The small molecule below binds the protein below.
Small molecule (SMILES): CC(=O)N[C@@H]1[C@@H](O)[C@H](O)[C@@H](CO)O[C@H]1O

Binding-site contacts:
Ligand atom C1 contacts residue ASN222 of chain 1.A at 3.7 Å.
Ligand atom C1 contacts residue VAL313 of chain 1.A at 3.8 Å (hydrophobic).
Ligand atom C2 contacts residue ASN314 of chain 1.A at 2.4 Å.
Ligand atom C8 contacts residue TRP221 of chain 1.A at 3.8 Å (hydrophobic).
Ligand atom C7 contacts residue ASN222 of chain 1.A at 4.3 Å.
Ligand atom C2 contacts residue ASN222 of chain 1.A at 3.9 Å.
Ligand atom O6 contacts residue VAL313 of chain 1.A at 3.8 Å.
Ligand atom C1 contacts residue ASN314 of chain 1.A at 1.4 Å.
Ligand atom C8 contacts residue LYS180 of chain 1.A at 4.0 Å.
Ligand atom O7 contacts residue TRP221 of chain 1.A at 3.1 Å (h-bond).
Ligand atom O7 contacts residue ASN222 of chain 1.A at 3.2 Å (h-bond).
Ligand atom C4 contacts residue ASN314 of chain 1.A at 4.2 Å.
Ligand atom C7 contacts residue ASN314 of chain 1.A at 3.5 Å.
Ligand atom C3 contacts residue ASN314 of chain 1.A at 3.7 Å.
Ligand atom C5 contacts residue VAL313 of chain 1.A at 4.0 Å (hydrophobic).
Ligand atom N2 contacts residue ASN314 of chain 1.A at 2.9 Å (h-bond).
Ligand atom O7 contacts residue ASN314 of chain 1.A at 3.7 Å.
Ligand atom O5 contacts residue ASN222 of chain 1.A at 3.8 Å.
Ligand atom O5 contacts residue ASN314 of chain 1.A at 2.3 Å (h-bond).
Ligand atom O5 contacts residue VAL313 of chain 1.A at 3.5 Å.
Ligand atom C7 contacts residue TRP221 of chain 1.A at 3.7 Å (hydrophobic).
Ligand atom C5 contacts residue ASN314 of chain 1.A at 3.7 Å.

Sequence of chain 1.A:
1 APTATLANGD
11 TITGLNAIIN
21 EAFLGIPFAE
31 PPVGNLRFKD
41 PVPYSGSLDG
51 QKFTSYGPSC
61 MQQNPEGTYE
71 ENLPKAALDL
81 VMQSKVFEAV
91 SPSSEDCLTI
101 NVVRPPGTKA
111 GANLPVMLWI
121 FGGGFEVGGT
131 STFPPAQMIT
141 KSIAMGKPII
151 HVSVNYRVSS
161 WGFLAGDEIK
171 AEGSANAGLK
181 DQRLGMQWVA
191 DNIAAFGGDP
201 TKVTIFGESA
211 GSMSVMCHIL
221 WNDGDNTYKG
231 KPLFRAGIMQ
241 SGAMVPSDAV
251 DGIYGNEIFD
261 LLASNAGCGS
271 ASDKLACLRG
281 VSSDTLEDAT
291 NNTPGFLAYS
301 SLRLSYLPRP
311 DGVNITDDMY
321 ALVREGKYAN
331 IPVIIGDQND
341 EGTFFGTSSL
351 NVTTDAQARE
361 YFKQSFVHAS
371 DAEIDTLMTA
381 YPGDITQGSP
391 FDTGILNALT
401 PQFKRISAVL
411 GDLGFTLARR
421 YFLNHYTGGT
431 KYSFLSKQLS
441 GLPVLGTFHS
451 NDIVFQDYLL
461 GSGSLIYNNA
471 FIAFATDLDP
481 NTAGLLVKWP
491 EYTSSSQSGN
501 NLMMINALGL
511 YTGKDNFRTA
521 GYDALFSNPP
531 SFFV